Binding-site contacts:
Ligand atom O5 contacts residue ASN239 of chain 1.B at 3.9 Å.
Ligand atom N2 contacts residue ASN302 of chain 1.B at 4.4 Å.
Ligand atom N2 contacts residue ASN184 of chain 1.B at 2.9 Å (h-bond).
Ligand atom C8 contacts residue ASN302 of chain 1.B at 3.8 Å.
Ligand atom N2 contacts residue ASN239 of chain 1.B at 3.5 Å (h-bond).
Ligand atom O7 contacts residue ASN184 of chain 1.B at 2.8 Å (h-bond).
Ligand atom C5 contacts residue ASN302 of chain 1.B at 4.1 Å.
Ligand atom C6 contacts residue ASN239 of chain 1.B at 3.5 Å.
Ligand atom C3 contacts residue ASN239 of chain 1.B at 3.6 Å.
Ligand atom O3 contacts residue ASN239 of chain 1.B at 3.9 Å.
Ligand atom C7 contacts residue ASN184 of chain 1.B at 3.0 Å.
Ligand atom C1 contacts residue ASN184 of chain 1.B at 1.4 Å.
Ligand atom O7 contacts residue LEU241 of chain 1.B at 3.3 Å.
Ligand atom C2 contacts residue ASN239 of chain 1.B at 3.6 Å.
Ligand atom O4 contacts residue ASN239 of chain 1.B at 4.2 Å.
Ligand atom O6 contacts residue PRO304 of chain 1.B at 3.3 Å.
Ligand atom C4 contacts residue ASN184 of chain 1.B at 4.2 Å.
Ligand atom C4 contacts residue ASN239 of chain 1.B at 3.7 Å.
Ligand atom O5 contacts residue ASN302 of chain 1.B at 4.4 Å.
Ligand atom C5 contacts residue PRO304 of chain 1.B at 4.2 Å (hydrophobic).
Ligand atom C6 contacts residue TRP371 of chain 1.A at 3.8 Å (hydrophobic).
Ligand atom C7 contacts residue LEU241 of chain 1.B at 3.7 Å (hydrophobic).
Ligand atom O6 contacts residue TRP371 of chain 1.A at 2.9 Å.
Ligand atom C8 contacts residue ASN184 of chain 1.B at 4.3 Å.
Ligand atom O6 contacts residue ASN239 of chain 1.B at 3.8 Å.
Ligand atom C8 contacts residue TRP371 of chain 1.A at 3.7 Å (hydrophobic).
Ligand atom C5 contacts residue VAL238 of chain 1.B at 4.1 Å (hydrophobic).
Ligand atom O6 contacts residue TYR303 of chain 1.B at 3.7 Å.
Ligand atom C8 contacts residue LEU241 of chain 1.B at 3.3 Å (hydrophobic).
Ligand atom C2 contacts residue ASN184 of chain 1.B at 2.4 Å.
Ligand atom C1 contacts residue ASN302 of chain 1.B at 3.9 Å.
Ligand atom C8 contacts residue PRO304 of chain 1.B at 3.9 Å (hydrophobic).
Ligand atom C6 contacts residue PRO304 of chain 1.B at 4.2 Å (hydrophobic).
Ligand atom C5 contacts residue ASN184 of chain 1.B at 3.7 Å.
Ligand atom C5 contacts residue ASN239 of chain 1.B at 4.1 Å.
Ligand atom C1 contacts residue ASN239 of chain 1.B at 3.4 Å.
Ligand atom O5 contacts residue ASN184 of chain 1.B at 2.4 Å (h-bond).
Ligand atom O6 contacts residue VAL238 of chain 1.B at 4.0 Å.
Ligand atom C6 contacts residue VAL238 of chain 1.B at 3.8 Å (hydrophobic).
Ligand atom C3 contacts residue ASN184 of chain 1.B at 3.8 Å.

This small molecule binds to this protein.
Small molecule (SMILES): CC(=O)N[C@H]1[C@H](O[C@H]2[C@H](O)[C@@H](NC(C)=O)CO[C@@H]2CO)O[C@H](CO)[C@@H](O[C@@H]2O[C@H](CO)[C@@H](O)[C@H](O)[C@@H]2O)[C@@H]1O

Sequence of chain 1.A:
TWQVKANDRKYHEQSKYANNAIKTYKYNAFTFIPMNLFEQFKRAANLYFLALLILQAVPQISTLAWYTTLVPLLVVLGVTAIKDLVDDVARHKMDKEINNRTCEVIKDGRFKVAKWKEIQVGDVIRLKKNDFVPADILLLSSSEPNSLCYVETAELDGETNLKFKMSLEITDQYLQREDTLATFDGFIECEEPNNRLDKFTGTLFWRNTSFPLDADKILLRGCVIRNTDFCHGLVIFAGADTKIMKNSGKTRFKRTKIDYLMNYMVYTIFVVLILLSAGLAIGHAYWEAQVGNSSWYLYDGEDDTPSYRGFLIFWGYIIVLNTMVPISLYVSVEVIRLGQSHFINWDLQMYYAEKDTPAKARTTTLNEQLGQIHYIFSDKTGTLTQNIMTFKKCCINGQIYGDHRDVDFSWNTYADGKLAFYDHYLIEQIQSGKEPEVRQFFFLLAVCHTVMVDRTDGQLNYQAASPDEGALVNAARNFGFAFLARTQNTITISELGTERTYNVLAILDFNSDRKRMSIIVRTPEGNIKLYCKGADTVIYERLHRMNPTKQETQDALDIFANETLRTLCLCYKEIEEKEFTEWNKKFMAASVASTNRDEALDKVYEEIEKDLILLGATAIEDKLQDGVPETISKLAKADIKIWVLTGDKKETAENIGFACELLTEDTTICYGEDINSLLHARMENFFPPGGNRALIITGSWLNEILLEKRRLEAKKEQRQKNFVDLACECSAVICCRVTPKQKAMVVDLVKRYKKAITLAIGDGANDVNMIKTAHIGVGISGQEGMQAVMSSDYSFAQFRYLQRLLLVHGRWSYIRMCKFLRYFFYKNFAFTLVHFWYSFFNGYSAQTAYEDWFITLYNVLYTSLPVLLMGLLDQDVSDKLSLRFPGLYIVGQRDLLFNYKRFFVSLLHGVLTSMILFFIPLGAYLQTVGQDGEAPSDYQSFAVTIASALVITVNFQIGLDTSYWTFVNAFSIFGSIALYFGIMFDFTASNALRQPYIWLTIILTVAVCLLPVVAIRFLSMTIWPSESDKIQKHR

Sequence of chain 1.B:
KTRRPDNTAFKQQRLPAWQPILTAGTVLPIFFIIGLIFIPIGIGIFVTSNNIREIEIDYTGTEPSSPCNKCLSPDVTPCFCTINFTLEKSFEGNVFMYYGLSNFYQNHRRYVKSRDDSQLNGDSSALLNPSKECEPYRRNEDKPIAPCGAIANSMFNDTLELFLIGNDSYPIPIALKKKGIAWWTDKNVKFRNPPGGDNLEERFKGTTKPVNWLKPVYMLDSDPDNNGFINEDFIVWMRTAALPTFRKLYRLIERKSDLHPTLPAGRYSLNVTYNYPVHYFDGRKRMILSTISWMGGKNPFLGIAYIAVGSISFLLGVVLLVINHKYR